Sequence of chain 1.G:
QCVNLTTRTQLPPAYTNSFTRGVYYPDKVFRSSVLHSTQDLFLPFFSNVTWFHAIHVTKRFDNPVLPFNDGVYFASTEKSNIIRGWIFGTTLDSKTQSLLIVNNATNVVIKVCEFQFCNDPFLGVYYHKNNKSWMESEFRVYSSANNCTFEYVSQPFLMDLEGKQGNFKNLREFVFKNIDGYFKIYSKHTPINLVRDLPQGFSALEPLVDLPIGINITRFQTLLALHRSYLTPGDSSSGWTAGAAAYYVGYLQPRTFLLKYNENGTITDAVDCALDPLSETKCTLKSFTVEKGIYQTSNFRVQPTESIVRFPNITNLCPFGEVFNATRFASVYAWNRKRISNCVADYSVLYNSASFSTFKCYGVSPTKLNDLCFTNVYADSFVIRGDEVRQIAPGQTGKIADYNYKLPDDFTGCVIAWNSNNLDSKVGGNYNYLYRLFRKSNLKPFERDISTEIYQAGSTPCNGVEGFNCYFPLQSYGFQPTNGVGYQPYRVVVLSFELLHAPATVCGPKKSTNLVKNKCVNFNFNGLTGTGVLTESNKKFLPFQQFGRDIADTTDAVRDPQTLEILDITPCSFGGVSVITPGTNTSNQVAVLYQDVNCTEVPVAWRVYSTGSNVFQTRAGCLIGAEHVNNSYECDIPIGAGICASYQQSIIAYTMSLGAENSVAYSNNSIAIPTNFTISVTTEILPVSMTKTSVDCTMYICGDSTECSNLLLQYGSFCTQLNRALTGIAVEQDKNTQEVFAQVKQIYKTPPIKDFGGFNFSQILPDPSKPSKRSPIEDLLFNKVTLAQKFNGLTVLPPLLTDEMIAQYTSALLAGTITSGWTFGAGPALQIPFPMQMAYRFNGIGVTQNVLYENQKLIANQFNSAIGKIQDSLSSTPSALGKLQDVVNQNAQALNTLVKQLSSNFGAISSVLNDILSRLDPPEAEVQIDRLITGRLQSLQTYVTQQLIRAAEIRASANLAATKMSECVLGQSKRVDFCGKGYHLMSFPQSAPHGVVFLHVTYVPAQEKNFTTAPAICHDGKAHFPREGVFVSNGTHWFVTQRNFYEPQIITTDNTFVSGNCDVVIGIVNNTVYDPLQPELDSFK

Binding-site contacts:
Ligand atom C8 contacts residue THR154 of chain 1.G at 3.6 Å.
Ligand atom C5 contacts residue ASN152 of chain 1.G at 3.6 Å.
Ligand atom C4 contacts residue ASN152 of chain 1.G at 4.2 Å.
Ligand atom C7 contacts residue GLN102 of chain 1.G at 4.5 Å.
Ligand atom C8 contacts residue ASN152 of chain 1.G at 4.2 Å.
Ligand atom O5 contacts residue ASN152 of chain 1.G at 2.3 Å (h-bond).
Ligand atom C3 contacts residue ASN152 of chain 1.G at 3.8 Å.
Ligand atom C2 contacts residue ASN152 of chain 1.G at 2.5 Å.
Ligand atom C1 contacts residue ASN152 of chain 1.G at 1.4 Å.
Ligand atom N2 contacts residue ASN152 of chain 1.G at 2.9 Å (h-bond).
Ligand atom O7 contacts residue ASN152 of chain 1.G at 2.8 Å (h-bond).
Ligand atom C7 contacts residue ASN152 of chain 1.G at 3.1 Å.
Ligand atom N2 contacts residue GLU119 of chain 1.G at 4.3 Å.
Ligand atom C8 contacts residue CYS153 of chain 1.G at 4.3 Å (hydrophobic).
Ligand atom C8 contacts residue GLN102 of chain 1.G at 3.3 Å.

A small-molecule ligand and the protein it binds are described below.
Small molecule (SMILES): CC(=O)N[C@@H]1[C@@H](O)[C@H](O)[C@@H](CO)O[C@H]1O